Binding-site contacts:
Ligand atom C19 contacts residue LEU91 of chain 1.A at 3.4 Å (hydrophobic).
Ligand atom C14 contacts residue LEU91 of chain 1.A at 3.1 Å (hydrophobic).
Ligand atom C18 contacts residue HIS92 of chain 1.A at 3.8 Å.
Ligand atom C5 contacts residue LEU142 of chain 1.A at 3.6 Å (hydrophobic).
Ligand atom C17 contacts residue ASP94 of chain 1.A at 4.0 Å.
Ligand atom C14 contacts residue LEU142 of chain 1.A at 3.8 Å (hydrophobic).
Ligand atom C11 contacts residue LEU91 of chain 1.A at 4.0 Å (hydrophobic).
Ligand atom O13 contacts residue LEU91 of chain 1.A at 2.9 Å (h-bond).
Ligand atom C17 contacts residue HIS92 of chain 1.A at 4.0 Å.
Ligand atom C18 contacts residue LEU91 of chain 1.A at 3.6 Å (hydrophobic).
Ligand atom N8 contacts residue VAL26 of chain 1.A at 3.4 Å.
Ligand atom O13 contacts residue PHE90 of chain 1.A at 3.4 Å.
Ligand atom C19 contacts residue ILE18 of chain 1.A at 4.0 Å (hydrophobic).
Ligand atom C2 contacts residue ILE18 of chain 1.A at 3.8 Å (hydrophobic).
Ligand atom C11 contacts residue LEU142 of chain 1.A at 3.5 Å (hydrophobic).
Ligand atom N12 contacts residue LEU142 of chain 1.A at 3.5 Å.
Ligand atom N12 contacts residue ALA39 of chain 1.A at 3.4 Å.
Ligand atom N12 contacts residue GLU89 of chain 1.A at 3.0 Å (salt-bridge).
Ligand atom C11 contacts residue ALA39 of chain 1.A at 3.5 Å (hydrophobic).
Ligand atom C5 contacts residue ALA39 of chain 1.A at 4.0 Å (hydrophobic).
Ligand atom O13 contacts residue GLU89 of chain 1.A at 3.9 Å.
Ligand atom O9 contacts residue VAL26 of chain 1.A at 3.3 Å.
Ligand atom C14 contacts residue GLN93 of chain 1.A at 3.8 Å.
Ligand atom C18 contacts residue GLN93 of chain 1.A at 4.0 Å.
Ligand atom N7 contacts residue LEU91 of chain 1.A at 3.0 Å (h-bond).
Ligand atom C20 contacts residue ILE18 of chain 1.A at 4.0 Å (hydrophobic).
Ligand atom C6 contacts residue LEU142 of chain 1.A at 3.8 Å (hydrophobic).
Ligand atom C20 contacts residue PHE90 of chain 1.A at 4.0 Å (hydrophobic).
Ligand atom N7 contacts residue LEU142 of chain 1.A at 3.8 Å.
Ligand atom O13 contacts residue LEU142 of chain 1.A at 4.0 Å.
Ligand atom C4 contacts residue ALA39 of chain 1.A at 3.8 Å (hydrophobic).
Ligand atom C20 contacts residue HIS92 of chain 1.A at 3.9 Å.
Ligand atom C11 contacts residue GLU89 of chain 1.A at 3.9 Å.
Ligand atom C19 contacts residue PHE90 of chain 1.A at 3.7 Å (hydrophobic).
Ligand atom O13 contacts residue ALA39 of chain 1.A at 3.9 Å.
Ligand atom C19 contacts residue HIS92 of chain 1.A at 3.7 Å.
Ligand atom C3 contacts residue VAL26 of chain 1.A at 3.9 Å (hydrophobic).
Ligand atom N24 contacts residue GLU16 of chain 1.A at 3.9 Å.
Ligand atom C1 contacts residue ILE18 of chain 1.A at 3.6 Å (hydrophobic).
Ligand atom O10 contacts residue VAL26 of chain 1.A at 3.0 Å.

Sequence of chain 1.A:
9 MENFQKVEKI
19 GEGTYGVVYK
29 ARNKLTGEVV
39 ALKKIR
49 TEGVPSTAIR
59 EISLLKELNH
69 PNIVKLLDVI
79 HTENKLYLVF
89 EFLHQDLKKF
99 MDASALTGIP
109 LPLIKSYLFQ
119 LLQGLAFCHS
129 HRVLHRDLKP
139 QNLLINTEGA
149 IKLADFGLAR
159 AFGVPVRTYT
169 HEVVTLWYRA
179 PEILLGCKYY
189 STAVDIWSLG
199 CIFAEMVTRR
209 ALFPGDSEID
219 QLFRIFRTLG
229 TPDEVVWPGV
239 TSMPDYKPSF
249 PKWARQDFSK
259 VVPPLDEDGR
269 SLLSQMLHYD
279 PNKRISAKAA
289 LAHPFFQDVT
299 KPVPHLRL

The protein below binds the small molecule below.
Small molecule (SMILES): NC(=O)c1cc([N+](=O)[O-])ccc1NCc1ccc(S(N)(=O)=O)cc1